Binding-site contacts:
Ligand atom O5 contacts residue GLN1102 of chain 1.B at 4.4 Å.
Ligand atom O7 contacts residue ASN748 of chain 1.B at 3.3 Å (h-bond).
Ligand atom C5 contacts residue LEU953 of chain 1.B at 4.5 Å (hydrophobic).
Ligand atom O4 contacts residue LEU953 of chain 1.B at 4.4 Å.
Ligand atom O7 contacts residue GLN1102 of chain 1.B at 3.3 Å (h-bond).
Ligand atom C2 contacts residue GLN1102 of chain 1.B at 4.5 Å.
Ligand atom C4 contacts residue ASN748 of chain 1.B at 4.2 Å.
Ligand atom C8 contacts residue THR747 of chain 1.B at 3.7 Å.
Ligand atom C2 contacts residue ASN748 of chain 1.B at 2.4 Å.
Ligand atom O5 contacts residue ASN748 of chain 1.B at 2.3 Å (h-bond).
Ligand atom C1 contacts residue GLN1102 of chain 1.B at 4.2 Å.
Ligand atom C3 contacts residue ASN748 of chain 1.B at 3.8 Å.
Ligand atom C5 contacts residue ASN748 of chain 1.B at 3.6 Å.
Ligand atom C7 contacts residue THR747 of chain 1.B at 4.5 Å.
Ligand atom C7 contacts residue ASN748 of chain 1.B at 3.2 Å.
Ligand atom N2 contacts residue ASN748 of chain 1.B at 2.9 Å (h-bond).
Ligand atom C3 contacts residue LEU953 of chain 1.B at 4.4 Å (hydrophobic).
Ligand atom C7 contacts residue GLN1102 of chain 1.B at 4.2 Å.
Ligand atom C8 contacts residue ASN748 of chain 1.B at 3.9 Å.
Ligand atom C1 contacts residue ASN748 of chain 1.B at 1.4 Å.

This small molecule binds to this protein.
Small molecule (SMILES): CC(=O)N[C@@H]1[C@@H](O)[C@H](O)[C@@H](CO)O[C@H]1O

Sequence of chain 1.B:
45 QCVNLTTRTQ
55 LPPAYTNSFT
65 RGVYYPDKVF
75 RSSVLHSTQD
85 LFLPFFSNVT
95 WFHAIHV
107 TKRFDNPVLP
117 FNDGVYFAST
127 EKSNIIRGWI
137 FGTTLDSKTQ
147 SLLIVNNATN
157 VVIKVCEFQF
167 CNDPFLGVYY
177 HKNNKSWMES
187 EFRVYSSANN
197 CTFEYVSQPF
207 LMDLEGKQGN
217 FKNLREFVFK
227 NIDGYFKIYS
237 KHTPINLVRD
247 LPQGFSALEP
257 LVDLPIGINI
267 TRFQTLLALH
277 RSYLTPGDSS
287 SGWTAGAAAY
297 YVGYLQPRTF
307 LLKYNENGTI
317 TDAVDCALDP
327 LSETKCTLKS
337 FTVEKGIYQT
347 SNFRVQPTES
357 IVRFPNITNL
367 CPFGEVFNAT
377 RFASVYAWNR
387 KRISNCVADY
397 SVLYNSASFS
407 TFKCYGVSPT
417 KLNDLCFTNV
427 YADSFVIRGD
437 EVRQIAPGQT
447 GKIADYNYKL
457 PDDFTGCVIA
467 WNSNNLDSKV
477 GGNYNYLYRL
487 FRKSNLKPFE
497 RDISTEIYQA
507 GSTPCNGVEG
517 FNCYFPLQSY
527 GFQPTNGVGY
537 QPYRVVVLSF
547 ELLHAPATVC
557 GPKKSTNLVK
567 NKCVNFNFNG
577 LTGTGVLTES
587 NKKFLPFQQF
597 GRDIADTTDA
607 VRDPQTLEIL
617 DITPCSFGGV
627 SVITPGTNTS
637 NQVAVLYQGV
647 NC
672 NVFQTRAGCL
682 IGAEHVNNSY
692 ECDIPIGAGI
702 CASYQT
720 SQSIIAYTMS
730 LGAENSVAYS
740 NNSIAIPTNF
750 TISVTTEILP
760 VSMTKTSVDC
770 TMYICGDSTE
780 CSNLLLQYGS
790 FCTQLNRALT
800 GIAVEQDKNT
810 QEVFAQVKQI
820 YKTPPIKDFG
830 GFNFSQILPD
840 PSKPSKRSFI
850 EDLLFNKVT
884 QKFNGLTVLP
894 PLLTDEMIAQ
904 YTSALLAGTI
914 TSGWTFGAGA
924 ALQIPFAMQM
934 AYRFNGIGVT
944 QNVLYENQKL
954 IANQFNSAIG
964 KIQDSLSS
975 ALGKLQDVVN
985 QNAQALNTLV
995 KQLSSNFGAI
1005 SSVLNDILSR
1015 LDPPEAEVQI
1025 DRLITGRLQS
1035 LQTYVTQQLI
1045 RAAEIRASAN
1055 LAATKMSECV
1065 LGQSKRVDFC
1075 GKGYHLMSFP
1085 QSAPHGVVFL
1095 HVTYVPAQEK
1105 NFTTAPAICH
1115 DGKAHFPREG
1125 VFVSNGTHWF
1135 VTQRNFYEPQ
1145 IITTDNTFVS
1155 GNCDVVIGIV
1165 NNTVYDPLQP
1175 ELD